Sequence of chain 1.E:
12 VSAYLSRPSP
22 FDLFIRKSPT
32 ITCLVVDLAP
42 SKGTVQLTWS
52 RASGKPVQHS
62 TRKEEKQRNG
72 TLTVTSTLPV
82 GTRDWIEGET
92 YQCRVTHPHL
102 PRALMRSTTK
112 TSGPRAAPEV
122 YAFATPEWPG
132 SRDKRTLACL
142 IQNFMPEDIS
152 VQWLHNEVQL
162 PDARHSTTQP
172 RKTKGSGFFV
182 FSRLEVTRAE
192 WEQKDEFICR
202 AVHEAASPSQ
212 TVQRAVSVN

This protein binds this small molecule.
Small molecule (SMILES): CC(=O)N[C@H]1[C@H](O[C@H]2[C@H](O)[C@@H](NC(C)=O)CO[C@@H]2CO)O[C@H](CO)[C@@H](O[C@@H]2O[C@H](CO[C@H]3O[C@H](CO)[C@@H](O)[C@H](O)[C@@H]3O)[C@@H](O)[C@H](O[C@H]3O[C@H](CO)[C@@H](O)[C@H](O)[C@@H]3O)[C@@H]2O)[C@@H]1O

Binding-site contacts:
Ligand atom O6 contacts residue THR74 of chain 1.E at 2.9 Å (h-bond).
Ligand atom C4 contacts residue TYR15 of chain 1.E at 4.0 Å (hydrophobic).
Ligand atom C7 contacts residue ASN70 of chain 1.E at 3.3 Å.
Ligand atom C2 contacts residue ASN70 of chain 1.E at 2.3 Å.
Ligand atom N2 contacts residue THR72 of chain 1.E at 2.9 Å (h-bond).
Ligand atom O5 contacts residue ASN70 of chain 1.E at 2.4 Å (h-bond).
Ligand atom C3 contacts residue TYR15 of chain 1.E at 3.9 Å (hydrophobic).
Ligand atom C5 contacts residue ASN70 of chain 1.E at 3.7 Å.
Ligand atom O6 contacts residue VAL37 of chain 1.E at 4.0 Å.
Ligand atom N2 contacts residue LEU39 of chain 1.E at 3.6 Å.
Ligand atom O7 contacts residue MAN4 of chain 1.L at 3.6 Å.
Ligand atom O6 contacts residue TYR15 of chain 1.E at 3.7 Å.
Ligand atom N2 contacts residue ASN70 of chain 1.E at 2.7 Å (h-bond).
Ligand atom O3 contacts residue LEU35 of chain 1.E at 3.7 Å.
Ligand atom C1 contacts residue VAL37 of chain 1.E at 3.9 Å (hydrophobic).
Ligand atom C8 contacts residue THR72 of chain 1.E at 3.7 Å.
Ligand atom C2 contacts residue LEU35 of chain 1.E at 3.5 Å (hydrophobic).
Ligand atom O7 contacts residue ASN70 of chain 1.E at 3.6 Å (h-bond).
Ligand atom C2 contacts residue THR72 of chain 1.E at 3.8 Å.
Ligand atom C1 contacts residue THR72 of chain 1.E at 3.6 Å.
Ligand atom O4 contacts residue VAL37 of chain 1.E at 3.4 Å.
Ligand atom C3 contacts residue VAL37 of chain 1.E at 3.4 Å (hydrophobic).
Ligand atom C5 contacts residue TYR15 of chain 1.E at 3.8 Å (hydrophobic).
Ligand atom C1 contacts residue ASN70 of chain 1.E at 1.4 Å.
Ligand atom O2 contacts residue TYR15 of chain 1.E at 3.5 Å.
Ligand atom O2 contacts residue GLN170 of chain 1.E at 3.3 Å (h-bond).
Ligand atom C7 contacts residue THR72 of chain 1.E at 3.7 Å.
Ligand atom C2 contacts residue GLN170 of chain 1.E at 4.0 Å.
Ligand atom O5 contacts residue VAL37 of chain 1.E at 3.4 Å.
Ligand atom C8 contacts residue ASN70 of chain 1.E at 4.0 Å.
Ligand atom C2 contacts residue TYR15 of chain 1.E at 3.5 Å (hydrophobic).
Ligand atom C3 contacts residue ASN70 of chain 1.E at 3.7 Å.
Ligand atom C8 contacts residue LEU39 of chain 1.E at 3.2 Å (hydrophobic).
Ligand atom O3 contacts residue VAL37 of chain 1.E at 3.5 Å.
Ligand atom C7 contacts residue LEU39 of chain 1.E at 3.9 Å (hydrophobic).
Ligand atom C5 contacts residue THR74 of chain 1.E at 3.6 Å.
Ligand atom C6 contacts residue TYR15 of chain 1.E at 4.0 Å (hydrophobic).
Ligand atom C6 contacts residue THR74 of chain 1.E at 3.7 Å.
Ligand atom O7 contacts residue LEU35 of chain 1.E at 3.2 Å.
Ligand atom O4 contacts residue TYR15 of chain 1.E at 3.4 Å.